Binding-site contacts:
Ligand atom CD contacts residue GLN139 of chain 1.C at 3.7 Å.
Ligand atom N contacts residue GLY89 of chain 1.C at 3.3 Å (h-bond).
Ligand atom NH1 contacts residue TRP71 of chain 1.C at 3.5 Å.
Ligand atom NH1 contacts residue TYR33 of chain 1.C at 3.5 Å.
Ligand atom NE contacts residue TYR33 of chain 1.C at 3.3 Å.
Ligand atom NH2 contacts residue GLN139 of chain 1.C at 3.3 Å (h-bond).
Ligand atom O contacts residue ARG96 of chain 1.C at 2.9 Å (salt-bridge).
Ligand atom N contacts residue THR143 of chain 1.C at 3.8 Å.
Ligand atom N contacts residue THR91 of chain 1.C at 2.7 Å (h-bond).
Ligand atom OXT contacts residue MET90 of chain 1.C at 3.9 Å.
Ligand atom NH2 contacts residue TYR33 of chain 1.C at 3.7 Å.
Ligand atom NH1 contacts residue ASP30 of chain 1.C at 3.4 Å (salt-bridge).
Ligand atom NE contacts residue TRP71 of chain 1.C at 3.5 Å.
Ligand atom NE contacts residue SER88 of chain 1.C at 3.3 Å (h-bond).
Ligand atom C contacts residue THR143 of chain 1.C at 3.5 Å.
Ligand atom NH1 contacts residue SER88 of chain 1.C at 3.1 Å (h-bond).
Ligand atom OXT contacts residue TRP71 of chain 1.C at 3.7 Å.
Ligand atom CA contacts residue THR91 of chain 1.C at 3.6 Å.
Ligand atom N contacts residue ASP181 of chain 1.C at 2.6 Å (salt-bridge).
Ligand atom CB contacts residue THR142 of chain 1.C at 3.9 Å.
Ligand atom CG contacts residue GLY89 of chain 1.C at 3.2 Å.
Ligand atom CZ contacts residue TYR33 of chain 1.C at 3.6 Å (hydrophobic).
Ligand atom OXT contacts residue ARG96 of chain 1.C at 2.6 Å (salt-bridge).
Ligand atom CA contacts residue ASP181 of chain 1.C at 3.5 Å.
Ligand atom CG contacts residue TYR33 of chain 1.C at 3.2 Å (hydrophobic).
Ligand atom CD contacts residue TRP71 of chain 1.C at 3.9 Å (hydrophobic).
Ligand atom CB contacts residue TYR33 of chain 1.C at 3.4 Å (hydrophobic).
Ligand atom CB contacts residue ASP181 of chain 1.C at 3.7 Å.
Ligand atom O contacts residue THR143 of chain 1.C at 2.8 Å (h-bond).
Ligand atom CA contacts residue THR143 of chain 1.C at 3.5 Å.
Ligand atom OXT contacts residue THR91 of chain 1.C at 3.0 Å (h-bond).
Ligand atom CZ contacts residue SER88 of chain 1.C at 3.7 Å.
Ligand atom C contacts residue THR91 of chain 1.C at 3.6 Å.
Ligand atom NH2 contacts residue TRP71 of chain 1.C at 3.8 Å.
Ligand atom C contacts residue ARG96 of chain 1.C at 3.5 Å.
Ligand atom NH2 contacts residue ASP30 of chain 1.C at 3.5 Å (salt-bridge).
Ligand atom CZ contacts residue TRP71 of chain 1.C at 3.4 Å (hydrophobic).
Ligand atom O contacts residue THR142 of chain 1.C at 3.2 Å.
Ligand atom CD contacts residue TYR33 of chain 1.C at 3.4 Å (hydrophobic).
Ligand atom CG contacts residue TRP71 of chain 1.C at 3.9 Å (hydrophobic).

A small-molecule ligand and the protein it binds are described below.
Small molecule (SMILES): NC(=[NH2+])NCCC[C@H](N)C(=O)O

Sequence of chain 1.C:
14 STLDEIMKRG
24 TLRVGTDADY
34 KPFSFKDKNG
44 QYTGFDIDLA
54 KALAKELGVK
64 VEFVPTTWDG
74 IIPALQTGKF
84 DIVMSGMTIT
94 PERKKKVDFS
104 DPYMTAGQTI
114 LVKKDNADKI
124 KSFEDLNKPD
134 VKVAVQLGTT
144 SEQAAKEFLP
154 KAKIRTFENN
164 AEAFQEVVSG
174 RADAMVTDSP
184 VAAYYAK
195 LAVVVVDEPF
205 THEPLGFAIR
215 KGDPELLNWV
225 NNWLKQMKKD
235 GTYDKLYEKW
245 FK